Binding-site contacts:
Ligand atom O1 contacts residue GLU54 of chain 2.A at 2.7 Å (salt-bridge).
Ligand atom C8 contacts residue LEU88 of chain 2.A at 4.2 Å (hydrophobic).
Ligand atom C9 contacts residue TYR105 of chain 2.A at 4.0 Å (hydrophobic).
Ligand atom C10 contacts residue LEU47 of chain 2.A at 3.6 Å (hydrophobic).
Ligand atom O1 contacts residue LEU88 of chain 2.A at 3.9 Å.
Ligand atom C7 contacts residue TYR105 of chain 2.A at 4.1 Å (hydrophobic).
Ligand atom C5 contacts residue MET85 of chain 2.A at 3.6 Å (hydrophobic).
Ligand atom C7 contacts residue LEU88 of chain 2.A at 3.6 Å (hydrophobic).
Ligand atom O2 contacts residue ASN125 of chain 2.A at 2.5 Å (h-bond).
Ligand atom C9 contacts residue LEU50 of chain 2.A at 4.1 Å (hydrophobic).
Ligand atom C3 contacts residue PHE214 of chain 2.A at 3.7 Å (hydrophobic).
Ligand atom O2 contacts residue TYR105 of chain 2.A at 3.6 Å.
Ligand atom C12 contacts residue PHE214 of chain 2.A at 3.7 Å (hydrophobic).
Ligand atom O1 contacts residue ARG95 of chain 2.A at 3.1 Å (salt-bridge).
Ligand atom C6 contacts residue TYR105 of chain 2.A at 4.1 Å (hydrophobic).
Ligand atom C15 contacts residue PHE214 of chain 2.A at 3.9 Å (hydrophobic).
Ligand atom C9 contacts residue ALA51 of chain 2.A at 4.1 Å (hydrophobic).
Ligand atom O2 contacts residue LEU124 of chain 2.A at 3.6 Å.
Ligand atom C15 contacts residue LEU47 of chain 2.A at 4.0 Å (hydrophobic).
Ligand atom C13 contacts residue ASN125 of chain 2.A at 3.5 Å.
Ligand atom C13 contacts residue ILE128 of chain 2.A at 3.9 Å (hydrophobic).
Ligand atom O2 contacts residue ILE128 of chain 2.A at 3.6 Å.
Ligand atom C8 contacts residue GLU54 of chain 2.A at 3.5 Å.
Ligand atom C14 contacts residue LEU47 of chain 2.A at 4.2 Å (hydrophobic).
Ligand atom C10 contacts residue ALA51 of chain 2.A at 3.7 Å (hydrophobic).
Ligand atom C8 contacts residue TYR105 of chain 2.A at 3.9 Å (hydrophobic).
Ligand atom C9 contacts residue GLU54 of chain 2.A at 3.5 Å.
Ligand atom C14 contacts residue PHE214 of chain 2.A at 4.2 Å (hydrophobic).
Ligand atom C13 contacts residue PHE214 of chain 2.A at 4.0 Å (hydrophobic).
Ligand atom C15 contacts residue TYR105 of chain 2.A at 3.5 Å (hydrophobic).
Ligand atom C13 contacts residue TYR105 of chain 2.A at 3.5 Å (hydrophobic).
Ligand atom C14 contacts residue ASN125 of chain 2.A at 3.7 Å.
Ligand atom C6 contacts residue LEU88 of chain 2.A at 4.0 Å (hydrophobic).
Ligand atom C11 contacts residue PHE214 of chain 2.A at 3.5 Å (hydrophobic).
Ligand atom C3 contacts residue LEU47 of chain 2.A at 3.8 Å (hydrophobic).
Ligand atom C12 contacts residue ALA210 of chain 2.A at 4.1 Å (hydrophobic).
Ligand atom C14 contacts residue LEU121 of chain 2.A at 4.1 Å (hydrophobic).
Ligand atom C14 contacts residue TYR105 of chain 2.A at 3.0 Å (hydrophobic).
Ligand atom C4 contacts residue PHE214 of chain 2.A at 3.7 Å (hydrophobic).
Ligand atom C12 contacts residue ILE128 of chain 2.A at 4.1 Å (hydrophobic).

The protein below binds the small molecule below.
Small molecule (SMILES): CC(C)(c1ccc(O)cc1)c1ccc(O)cc1

Sequence of chain 2.A:
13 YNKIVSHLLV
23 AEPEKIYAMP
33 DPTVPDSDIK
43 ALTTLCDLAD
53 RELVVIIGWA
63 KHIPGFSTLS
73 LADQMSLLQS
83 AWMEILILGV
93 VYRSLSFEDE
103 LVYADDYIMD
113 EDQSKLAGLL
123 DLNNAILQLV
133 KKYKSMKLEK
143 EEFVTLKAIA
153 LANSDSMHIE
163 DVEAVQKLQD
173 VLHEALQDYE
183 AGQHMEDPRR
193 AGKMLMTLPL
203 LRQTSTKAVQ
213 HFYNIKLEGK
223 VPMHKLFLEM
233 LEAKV